Sequence of chain 1.E:
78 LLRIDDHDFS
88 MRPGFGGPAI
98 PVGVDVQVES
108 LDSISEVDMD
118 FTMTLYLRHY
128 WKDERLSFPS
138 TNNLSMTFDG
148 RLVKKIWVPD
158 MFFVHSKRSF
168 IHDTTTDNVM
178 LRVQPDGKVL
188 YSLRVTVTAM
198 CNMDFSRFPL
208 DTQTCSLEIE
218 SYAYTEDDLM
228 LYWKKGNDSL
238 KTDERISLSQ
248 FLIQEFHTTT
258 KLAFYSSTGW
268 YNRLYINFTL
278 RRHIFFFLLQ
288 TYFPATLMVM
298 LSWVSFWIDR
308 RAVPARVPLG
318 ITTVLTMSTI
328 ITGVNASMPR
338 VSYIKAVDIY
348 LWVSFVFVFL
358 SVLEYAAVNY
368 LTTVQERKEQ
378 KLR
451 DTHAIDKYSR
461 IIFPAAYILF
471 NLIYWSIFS

A protein and the small-molecule ligand that binds it are described below.
Small molecule (SMILES): CC(=O)N[C@@H]1[C@@H](O)[C@H](O)[C@@H](CO)O[C@H]1O

Binding-site contacts:
Ligand atom C2 contacts residue ASN140 of chain 1.E at 2.5 Å.
Ligand atom N2 contacts residue ASN140 of chain 1.E at 3.1 Å (h-bond).
Ligand atom O5 contacts residue ASN140 of chain 1.E at 2.1 Å (h-bond).
Ligand atom C5 contacts residue ASN140 of chain 1.E at 3.5 Å.
Ligand atom C4 contacts residue ASN140 of chain 1.E at 4.1 Å.
Ligand atom C3 contacts residue ASN140 of chain 1.E at 3.8 Å.
Ligand atom C1 contacts residue ASN140 of chain 1.E at 1.4 Å.
Ligand atom C6 contacts residue ASN140 of chain 1.E at 4.4 Å.
Ligand atom C7 contacts residue ASN140 of chain 1.E at 3.5 Å.
Ligand atom O7 contacts residue ASN140 of chain 1.E at 3.3 Å (h-bond).